This protein binds this small molecule.
Small molecule (SMILES): Nc1ccn([C@@H]2O[C@H](CO[P](=O)(O)O[C@H]3[C@@H](O)[C@H](n4cnc5c4NC=NC5N)O[C@@H]3CO[P](=O)(O)O[C@H]3[C@@H](O)[C@H](n4ccc(=O)[nH]c4=O)O[C@@H]3CO[P](=O)(O)O[C@H]3[C@@H](O)[C@H](n4cnc5c(=O)[nH]c(N)nc54)O[C@@H]3CO[P](=O)(O)O[C@H]3[C@@H](O)[C@H](n4ccc(=O)[nH]c4=O)O[C@@H]3CO)[C@@H](O[P](=O)(O)OC[C@H]3O[C@@H](n4cnc5c4NC=NC5N)[C@H](O)[C@@H]3O[P](=O)(O)OC[C@H]3O[C@@H](n4ccc(=O)[nH]c4=O)[C@H](O)[C@@H]3O[P](=O)(O)OC[C@H]3O[C@@H](n4cnc5c4NC=NC5N)[C@H](O)[C@@H]3O)[C@H]2O)c(=O)n1

Binding-site contacts:
Ligand atom N1 contacts residue GLN41 of chain 1.A at 2.9 Å (h-bond).
Ligand atom N6 contacts residue GLN41 of chain 1.A at 3.0 Å (h-bond).
Ligand atom N2 contacts residue SER253 of chain 1.A at 3.0 Å (h-bond).
Ligand atom N3 contacts residue TYR294 of chain 1.A at 3.2 Å.
Ligand atom O2' contacts residue GLN214 of chain 1.A at 2.9 Å (h-bond).
Ligand atom N1 contacts residue TYR74 of chain 1.A at 3.3 Å (h-bond).
Ligand atom O2' contacts residue ARG38 of chain 1.A at 3.2 Å (salt-bridge).
Ligand atom C2' contacts residue TYR218 of chain 1.A at 3.2 Å (hydrophobic).
Ligand atom O2 contacts residue TYR218 of chain 1.A at 3.2 Å (h-bond).
Ligand atom N3 contacts residue TYR218 of chain 1.A at 3.1 Å (h-bond).
Ligand atom N1 contacts residue GLN113 of chain 1.A at 3.0 Å (h-bond).
Ligand atom O4 contacts residue GLN77 of chain 1.A at 2.9 Å (h-bond).
Ligand atom O4' contacts residue ARG182 of chain 1.A at 3.1 Å (salt-bridge).
Ligand atom N3 contacts residue ASN217 of chain 1.A at 2.9 Å (h-bond).
Ligand atom O2 contacts residue ASN217 of chain 1.A at 3.1 Å (h-bond).
Ligand atom N3 contacts residue ASN293 of chain 1.A at 2.9 Å (h-bond).
Ligand atom OP2 contacts residue ACT1 of chain 1.F at 3.1 Å (h-bond).
Ligand atom N2 contacts residue GLU257 of chain 1.A at 2.9 Å (salt-bridge).
Ligand atom O2' contacts residue GLN34 of chain 1.A at 3.1 Å (h-bond).
Ligand atom N3 contacts residue ASN73 of chain 1.A at 3.0 Å (h-bond).
Ligand atom O4 contacts residue GLN297 of chain 1.A at 2.9 Å (h-bond).
Ligand atom O4 contacts residue GLN221 of chain 1.A at 2.9 Å (h-bond).
Ligand atom O2 contacts residue ASN73 of chain 1.A at 3.0 Å (h-bond).
Ligand atom O4' contacts residue ARG110 of chain 1.A at 3.2 Å (salt-bridge).
Ligand atom O2' contacts residue LYS250 of chain 1.A at 2.9 Å (salt-bridge).
Ligand atom O4 contacts residue ASN254 of chain 1.A at 3.1 Å.
Ligand atom N6 contacts residue GLN113 of chain 1.A at 2.9 Å (h-bond).
Ligand atom N7 contacts residue TYR218 of chain 1.A at 3.2 Å.
Ligand atom O2 contacts residue TYR107 of chain 1.A at 3.2 Å.
Ligand atom C2' contacts residue TYR294 of chain 1.A at 3.2 Å (hydrophobic).
Ligand atom C2 contacts residue TYR74 of chain 1.A at 3.0 Å (hydrophobic).
Ligand atom C2 contacts residue TYR218 of chain 1.A at 2.9 Å (hydrophobic).
Ligand atom N1 contacts residue TYR218 of chain 1.A at 3.1 Å (h-bond).
Ligand atom N1 contacts residue GLN185 of chain 1.A at 3.0 Å (h-bond).
Ligand atom N1 contacts residue TYR294 of chain 1.A at 3.1 Å (h-bond).
Ligand atom C4 contacts residue ASN254 of chain 1.A at 3.1 Å.
Ligand atom N1 contacts residue GLU257 of chain 1.A at 2.7 Å (salt-bridge).
Ligand atom O2 contacts residue ASN293 of chain 1.A at 3.0 Å (h-bond).
Ligand atom C2 contacts residue TYR294 of chain 1.A at 3.1 Å (hydrophobic).
Ligand atom OP2 contacts residue ACT1 of chain 1.F at 2.9 Å (h-bond).

Sequence of chain 1.A:
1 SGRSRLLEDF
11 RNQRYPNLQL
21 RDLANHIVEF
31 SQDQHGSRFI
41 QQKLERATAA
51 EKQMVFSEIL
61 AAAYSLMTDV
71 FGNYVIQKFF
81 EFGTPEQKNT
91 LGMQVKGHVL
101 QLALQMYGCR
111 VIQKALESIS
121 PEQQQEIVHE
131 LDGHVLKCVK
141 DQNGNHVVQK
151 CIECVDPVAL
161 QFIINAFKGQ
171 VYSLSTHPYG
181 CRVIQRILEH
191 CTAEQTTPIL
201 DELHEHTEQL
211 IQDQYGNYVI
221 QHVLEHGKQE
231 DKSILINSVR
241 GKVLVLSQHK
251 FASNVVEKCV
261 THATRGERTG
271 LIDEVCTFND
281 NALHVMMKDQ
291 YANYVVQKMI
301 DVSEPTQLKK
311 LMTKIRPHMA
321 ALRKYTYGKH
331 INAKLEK